Sequence of chain 1.A:
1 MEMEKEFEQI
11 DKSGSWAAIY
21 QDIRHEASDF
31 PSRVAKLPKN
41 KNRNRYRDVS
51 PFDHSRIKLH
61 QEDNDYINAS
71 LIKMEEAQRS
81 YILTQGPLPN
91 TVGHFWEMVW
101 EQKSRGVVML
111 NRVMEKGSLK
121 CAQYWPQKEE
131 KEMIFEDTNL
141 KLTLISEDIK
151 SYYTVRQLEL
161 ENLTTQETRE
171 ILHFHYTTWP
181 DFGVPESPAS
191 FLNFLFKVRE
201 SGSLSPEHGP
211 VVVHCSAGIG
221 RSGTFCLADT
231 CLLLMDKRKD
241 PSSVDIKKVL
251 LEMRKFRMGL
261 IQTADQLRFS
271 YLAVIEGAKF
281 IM

The small molecule below binds the protein below.
Small molecule (SMILES): CC(=O)N1C[C@@H](CO)[C@@H]2Oc3c(F)cccc3[C@@H]21

Binding-site contacts:
Ligand atom C11 contacts residue LEU172 of chain 1.A at 4.4 Å (hydrophobic).
Ligand atom C14 contacts residue LEU172 of chain 1.A at 4.0 Å (hydrophobic).
Ligand atom O10 contacts residue SER201 of chain 1.A at 4.5 Å.
Ligand atom F13 contacts residue SER201 of chain 1.A at 3.2 Å.
Ligand atom C15 contacts residue GLN157 of chain 1.A at 3.8 Å.
Ligand atom C16 contacts residue GLN157 of chain 1.A at 3.3 Å.
Ligand atom F13 contacts residue PHE174 of chain 1.A at 4.3 Å.
Ligand atom C12 contacts residue SER201 of chain 1.A at 4.3 Å.
Ligand atom C12 contacts residue LEU172 of chain 1.A at 3.9 Å (hydrophobic).
Ligand atom C17 contacts residue GLN157 of chain 1.A at 4.4 Å.
Ligand atom C14 contacts residue VAL155 of chain 1.A at 4.5 Å (hydrophobic).
Ligand atom C15 contacts residue LEU172 of chain 1.A at 3.9 Å (hydrophobic).
Ligand atom F13 contacts residue LEU172 of chain 1.A at 4.1 Å.
Ligand atom C16 contacts residue LEU172 of chain 1.A at 4.3 Å (hydrophobic).